Sequence of chain 1.A:
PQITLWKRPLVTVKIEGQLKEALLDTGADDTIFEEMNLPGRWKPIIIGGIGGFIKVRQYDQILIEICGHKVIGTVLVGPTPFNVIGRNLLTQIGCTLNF

Sequence of chain 1.B:
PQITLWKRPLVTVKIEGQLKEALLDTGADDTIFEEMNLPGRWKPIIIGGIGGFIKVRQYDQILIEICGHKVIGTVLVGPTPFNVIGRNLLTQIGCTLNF

Binding-site contacts:
Ligand atom C32 contacts residue ASP25 of chain 1.A at 3.2 Å.
Ligand atom C31 contacts residue GLY48 of chain 1.B at 2.9 Å.
Ligand atom C34 contacts residue PRO81 of chain 1.A at 3.2 Å (hydrophobic).
Ligand atom C30 contacts residue GLY48 of chain 1.B at 2.9 Å.
Ligand atom C33 contacts residue ILE50 of chain 1.B at 3.6 Å (hydrophobic).
Ligand atom O18 contacts residue GLY27 of chain 1.B at 3.2 Å.
Ligand atom C24 contacts residue GLY48 of chain 1.B at 3.3 Å.
Ligand atom O26 contacts residue ASP30 of chain 1.B at 3.6 Å.
Ligand atom C17 contacts residue ASP25 of chain 1.A at 3.1 Å.
Ligand atom C29 contacts residue ARG8 of chain 1.A at 3.5 Å.
Ligand atom C3 contacts residue ALA28 of chain 1.A at 3.6 Å (hydrophobic).
Ligand atom O18 contacts residue ASP25 of chain 1.B at 2.8 Å (salt-bridge).
Ligand atom C37 contacts residue GLY27 of chain 1.B at 3.5 Å.
Ligand atom O26 contacts residue ASP29 of chain 1.B at 3.6 Å (salt-bridge).
Ligand atom C35 contacts residue PRO81 of chain 1.A at 3.3 Å (hydrophobic).
Ligand atom C29 contacts residue ASP29 of chain 1.B at 3.0 Å.
Ligand atom C4 contacts residue ALA28 of chain 1.A at 3.7 Å (hydrophobic).
Ligand atom C17 contacts residue ASP25 of chain 1.B at 3.0 Å.
Ligand atom C34 contacts residue ILE50 of chain 1.B at 3.5 Å (hydrophobic).
Ligand atom C32 contacts residue GLY27 of chain 1.B at 3.8 Å.
Ligand atom O9 contacts residue ILE50 of chain 1.A at 3.6 Å (h-bond).
Ligand atom C6 contacts residue GLY48 of chain 1.A at 3.5 Å.
Ligand atom N1 contacts residue ASP29 of chain 1.A at 3.8 Å.
Ligand atom C15 contacts residue ILE50 of chain 1.A at 3.1 Å (hydrophobic).
Ligand atom O28 contacts residue ASP29 of chain 1.B at 2.9 Å (salt-bridge).
Ligand atom O18 contacts residue ASP25 of chain 1.A at 2.3 Å (salt-bridge).
Ligand atom N11 contacts residue GLY27 of chain 1.A at 3.4 Å (h-bond).
Ligand atom O9 contacts residue GLY49 of chain 1.A at 2.7 Å.
Ligand atom C19 contacts residue ASP25 of chain 1.A at 3.7 Å.
Ligand atom N1 contacts residue ASP30 of chain 1.A at 3.1 Å (salt-bridge).
Ligand atom C15 contacts residue GLY49 of chain 1.A at 3.5 Å.
Ligand atom O9 contacts residue GLY48 of chain 1.A at 3.6 Å.
Ligand atom C27 contacts residue ASP29 of chain 1.B at 3.7 Å.
Ligand atom C34 contacts residue GLY49 of chain 1.B at 3.3 Å.
Ligand atom N20 contacts residue GLY27 of chain 1.B at 3.1 Å (h-bond).
Ligand atom O10 contacts residue ILE50 of chain 1.B at 3.4 Å.
Ligand atom C16 contacts residue ASP25 of chain 1.A at 2.9 Å.
Ligand atom O23 contacts residue GLY27 of chain 1.B at 3.8 Å.
Ligand atom C12 contacts residue GLY27 of chain 1.A at 3.8 Å.
Ligand atom C16 contacts residue GLY27 of chain 1.A at 3.4 Å.

A protein and the small-molecule ligand that binds it are described below.
Small molecule (SMILES): CC(C)CN(C[C@@H](O)[C@H](Cc1ccccc1)NC(=O)O[C@H]1CO[C@H]2OCC[C@H]21)S(=O)(=O)c1ccc(N)cc1